Sequence of chain 1.A:
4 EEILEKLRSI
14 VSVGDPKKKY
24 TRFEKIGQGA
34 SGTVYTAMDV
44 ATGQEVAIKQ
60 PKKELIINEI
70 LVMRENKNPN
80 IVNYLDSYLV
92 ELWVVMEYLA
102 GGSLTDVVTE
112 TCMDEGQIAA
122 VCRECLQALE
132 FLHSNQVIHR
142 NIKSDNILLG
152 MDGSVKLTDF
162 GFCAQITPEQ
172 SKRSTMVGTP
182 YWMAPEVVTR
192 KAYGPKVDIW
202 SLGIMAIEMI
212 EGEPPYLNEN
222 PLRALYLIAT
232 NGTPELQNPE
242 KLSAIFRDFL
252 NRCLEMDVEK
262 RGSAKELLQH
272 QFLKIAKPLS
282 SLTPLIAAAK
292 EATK

Binding-site contacts:
Ligand atom N19 contacts residue LEU100 of chain 1.A at 3.8 Å.
Ligand atom N19 contacts residue ALA50 of chain 1.A at 3.5 Å.
Ligand atom C27 contacts residue ASN147 of chain 1.A at 3.2 Å.
Ligand atom C18 contacts residue GLU98 of chain 1.A at 3.8 Å.
Ligand atom C23 contacts residue MET97 of chain 1.A at 4.0 Å (hydrophobic).
Ligand atom N19 contacts residue LEU149 of chain 1.A at 3.7 Å.
Ligand atom N21 contacts residue GLU98 of chain 1.A at 3.6 Å (salt-bridge).
Ligand atom N15 contacts residue TYR99 of chain 1.A at 3.7 Å.
Ligand atom C3 contacts residue ASP146 of chain 1.A at 3.5 Å.
Ligand atom C2 contacts residue ASP146 of chain 1.A at 3.8 Å.
Ligand atom C24 contacts residue LYS52 of chain 1.A at 3.6 Å.
Ligand atom N19 contacts residue VAL81 of chain 1.A at 3.8 Å.
Ligand atom N15 contacts residue LEU100 of chain 1.A at 2.8 Å (h-bond).
Ligand atom C27 contacts residue ASP146 of chain 1.A at 3.9 Å.
Ligand atom N21 contacts residue LEU149 of chain 1.A at 3.8 Å.
Ligand atom C23 contacts residue THR159 of chain 1.A at 4.0 Å.
Ligand atom C16 contacts residue LEU100 of chain 1.A at 3.6 Å (hydrophobic).
Ligand atom N28 contacts residue THR159 of chain 1.A at 3.9 Å.
Ligand atom C18 contacts residue ALA50 of chain 1.A at 3.6 Å (hydrophobic).
Ligand atom C17 contacts residue LEU149 of chain 1.A at 3.4 Å (hydrophobic).
Ligand atom N10 contacts residue ILE29 of chain 1.A at 4.0 Å.
Ligand atom C18 contacts residue LEU149 of chain 1.A at 3.5 Å (hydrophobic).
Ligand atom C16 contacts residue TYR99 of chain 1.A at 3.9 Å (hydrophobic).
Ligand atom N19 contacts residue TYR99 of chain 1.A at 3.8 Å.
Ligand atom C16 contacts residue LEU149 of chain 1.A at 3.6 Å (hydrophobic).
Ligand atom N19 contacts residue GLU98 of chain 1.A at 2.8 Å (salt-bridge).
Ligand atom N28 contacts residue ASN147 of chain 1.A at 3.5 Å (h-bond).
Ligand atom C12 contacts residue GLY103 of chain 1.A at 3.7 Å.
Ligand atom C12 contacts residue LEU100 of chain 1.A at 3.4 Å (hydrophobic).
Ligand atom N28 contacts residue ASP146 of chain 1.A at 2.7 Å (salt-bridge).
Ligand atom C22 contacts residue MET97 of chain 1.A at 3.8 Å (hydrophobic).
Ligand atom N21 contacts residue LEU100 of chain 1.A at 2.9 Å (h-bond).
Ligand atom N21 contacts residue TYR99 of chain 1.A at 3.5 Å.
Ligand atom C22 contacts residue ALA50 of chain 1.A at 3.9 Å (hydrophobic).
Ligand atom C23 contacts residue LEU149 of chain 1.A at 4.0 Å (hydrophobic).
Ligand atom CL1 contacts residue VAL37 of chain 1.A at 3.4 Å.
Ligand atom C2 contacts residue LEU149 of chain 1.A at 3.8 Å (hydrophobic).
Ligand atom C13 contacts residue LEU100 of chain 1.A at 3.5 Å (hydrophobic).
Ligand atom C27 contacts residue THR159 of chain 1.A at 3.6 Å.
Ligand atom C11 contacts residue GLY103 of chain 1.A at 3.9 Å.

This protein binds this small molecule.
Small molecule (SMILES): Clc1c(CNc2nccc(Nc3cc(C4CC4)[nH]n3)n2)ccc2nc[nH]c12